A small-molecule ligand and the protein it binds are described below.
Small molecule (SMILES): CC(=O)N[C@H]1[C@H](O[C@H]2[C@H](O)[C@@H](NC(C)=O)CO[C@@H]2CO)O[C@H](CO)[C@@H](O[C@@H]2O[C@H](CO)[C@@H](O)[C@H](O)[C@@H]2O)[C@@H]1O

Sequence of chain 1.B:
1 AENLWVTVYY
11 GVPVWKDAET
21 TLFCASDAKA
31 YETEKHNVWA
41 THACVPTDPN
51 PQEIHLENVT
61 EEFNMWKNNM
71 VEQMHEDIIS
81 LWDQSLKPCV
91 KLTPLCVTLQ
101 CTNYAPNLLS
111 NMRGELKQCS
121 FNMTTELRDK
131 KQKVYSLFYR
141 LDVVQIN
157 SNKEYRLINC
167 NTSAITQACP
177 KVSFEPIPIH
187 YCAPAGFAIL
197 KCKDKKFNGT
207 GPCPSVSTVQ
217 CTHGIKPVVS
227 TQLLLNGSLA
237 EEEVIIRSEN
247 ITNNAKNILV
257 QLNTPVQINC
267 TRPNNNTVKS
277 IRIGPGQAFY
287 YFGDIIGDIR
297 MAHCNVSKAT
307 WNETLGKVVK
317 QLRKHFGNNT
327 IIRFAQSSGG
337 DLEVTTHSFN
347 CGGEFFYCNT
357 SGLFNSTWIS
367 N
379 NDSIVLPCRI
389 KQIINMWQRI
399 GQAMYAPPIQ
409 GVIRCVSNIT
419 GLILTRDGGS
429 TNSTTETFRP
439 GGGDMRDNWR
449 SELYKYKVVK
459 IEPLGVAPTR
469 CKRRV

Binding-site contacts:
Ligand atom C8 contacts residue ILE247 of chain 1.B at 3.2 Å (hydrophobic).
Ligand atom C2 contacts residue ASN246 of chain 1.B at 3.4 Å.
Ligand atom C8 contacts residue THR248 of chain 1.B at 3.4 Å.
Ligand atom C3 contacts residue ASN249 of chain 1.B at 4.0 Å.
Ligand atom O7 contacts residue THR248 of chain 1.B at 3.8 Å.
Ligand atom C6 contacts residue ASN249 of chain 1.B at 4.5 Å.
Ligand atom C8 contacts residue ASN246 of chain 1.B at 4.0 Å.
Ligand atom O7 contacts residue ASN249 of chain 1.B at 4.0 Å.
Ligand atom N2 contacts residue ASN249 of chain 1.B at 3.2 Å (h-bond).
Ligand atom C3 contacts residue ASN246 of chain 1.B at 3.9 Å.
Ligand atom O5 contacts residue ASN249 of chain 1.B at 2.2 Å (h-bond).
Ligand atom C7 contacts residue ASN246 of chain 1.B at 4.1 Å.
Ligand atom O3 contacts residue ASN246 of chain 1.B at 3.3 Å (h-bond).
Ligand atom C7 contacts residue THR248 of chain 1.B at 3.7 Å.
Ligand atom C4 contacts residue ASN249 of chain 1.B at 4.2 Å.
Ligand atom C8 contacts residue ASN249 of chain 1.B at 3.8 Å.
Ligand atom C2 contacts residue ASN249 of chain 1.B at 2.7 Å.
Ligand atom N2 contacts residue ASN246 of chain 1.B at 3.0 Å (h-bond).
Ligand atom C7 contacts residue ASN249 of chain 1.B at 3.5 Å.
Ligand atom C5 contacts residue ASN249 of chain 1.B at 3.5 Å.
Ligand atom C1 contacts residue ASN249 of chain 1.B at 1.5 Å.